Sequence of chain 1.A:
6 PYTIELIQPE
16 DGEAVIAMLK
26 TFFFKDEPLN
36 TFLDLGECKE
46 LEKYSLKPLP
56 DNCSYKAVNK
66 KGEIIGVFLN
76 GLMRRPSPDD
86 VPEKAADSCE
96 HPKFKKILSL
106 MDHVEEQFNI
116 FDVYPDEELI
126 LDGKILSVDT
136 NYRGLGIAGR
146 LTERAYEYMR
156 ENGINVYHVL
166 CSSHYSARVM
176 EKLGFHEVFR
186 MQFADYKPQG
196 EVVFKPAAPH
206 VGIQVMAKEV

Binding-site contacts:
Ligand atom N contacts residue COA1 of chain 1.B at 3.3 Å (h-bond).
Ligand atom N contacts residue LYS129 of chain 1.A at 3.6 Å (salt-bridge).
Ligand atom C06 contacts residue GLU32 of chain 1.A at 3.3 Å.
Ligand atom C contacts residue LEU131 of chain 1.A at 3.8 Å (hydrophobic).
Ligand atom C01 contacts residue PHE28 of chain 1.A at 3.9 Å (hydrophobic).
Ligand atom C07 contacts residue MET106 of chain 1.A at 3.4 Å (hydrophobic).
Ligand atom C10 contacts residue LEU46 of chain 1.A at 3.4 Å (hydrophobic).
Ligand atom O contacts residue PHE28 of chain 1.A at 3.6 Å.
Ligand atom C contacts residue VAL164 of chain 1.A at 3.8 Å (hydrophobic).
Ligand atom C08 contacts residue ILE102 of chain 1.A at 3.7 Å (hydrophobic).
Ligand atom C03 contacts residue PHE28 of chain 1.A at 3.7 Å (hydrophobic).
Ligand atom C09 contacts residue TYR49 of chain 1.A at 3.9 Å (hydrophobic).
Ligand atom C04 contacts residue PHE28 of chain 1.A at 3.8 Å (hydrophobic).
Ligand atom C05 contacts residue LEU165 of chain 1.A at 3.9 Å (hydrophobic).
Ligand atom C contacts residue GLY128 of chain 1.A at 3.4 Å.
Ligand atom C11 contacts residue ILE130 of chain 1.A at 3.9 Å (hydrophobic).
Ligand atom N01 contacts residue GLU32 of chain 1.A at 2.9 Å (salt-bridge).
Ligand atom C01 contacts residue MET106 of chain 1.A at 3.9 Å (hydrophobic).
Ligand atom C11 contacts residue COA1 of chain 1.B at 3.4 Å.
Ligand atom O contacts residue ILE130 of chain 1.A at 3.4 Å.
Ligand atom O contacts residue LEU131 of chain 1.A at 2.9 Å (h-bond).
Ligand atom C06 contacts residue SER167 of chain 1.A at 3.9 Å.
Ligand atom C11 contacts residue LEU131 of chain 1.A at 3.7 Å (hydrophobic).
Ligand atom C contacts residue COA1 of chain 1.B at 3.8 Å.
Ligand atom O contacts residue LYS129 of chain 1.A at 3.5 Å (salt-bridge).
Ligand atom C07 contacts residue ILE130 of chain 1.A at 3.5 Å (hydrophobic).
Ligand atom C11 contacts residue LEU165 of chain 1.A at 3.8 Å (hydrophobic).
Ligand atom C05 contacts residue COA1 of chain 1.B at 3.6 Å.
Ligand atom C09 contacts residue PHE99 of chain 1.A at 3.8 Å (hydrophobic).
Ligand atom C contacts residue LYS129 of chain 1.A at 3.7 Å.
Ligand atom N contacts residue LEU165 of chain 1.A at 3.0 Å (h-bond).
Ligand atom O contacts residue COA1 of chain 1.B at 3.2 Å.
Ligand atom C04 contacts residue ILE102 of chain 1.A at 3.8 Å (hydrophobic).
Ligand atom C contacts residue LEU165 of chain 1.A at 3.8 Å (hydrophobic).
Ligand atom C09 contacts residue ILE130 of chain 1.A at 3.7 Å (hydrophobic).
Ligand atom C03 contacts residue MET106 of chain 1.A at 3.7 Å (hydrophobic).
Ligand atom C08 contacts residue ASN35 of chain 1.A at 3.3 Å.
Ligand atom C10 contacts residue PHE99 of chain 1.A at 3.4 Å (hydrophobic).
Ligand atom C09 contacts residue LEU46 of chain 1.A at 3.5 Å (hydrophobic).
Ligand atom C11 contacts residue LYS129 of chain 1.A at 3.3 Å.

A protein and the small-molecule ligand that binds it are described below.
Small molecule (SMILES): CC(=O)NCCc1c[nH]c2ccccc12